Sequence of chain 1.A:
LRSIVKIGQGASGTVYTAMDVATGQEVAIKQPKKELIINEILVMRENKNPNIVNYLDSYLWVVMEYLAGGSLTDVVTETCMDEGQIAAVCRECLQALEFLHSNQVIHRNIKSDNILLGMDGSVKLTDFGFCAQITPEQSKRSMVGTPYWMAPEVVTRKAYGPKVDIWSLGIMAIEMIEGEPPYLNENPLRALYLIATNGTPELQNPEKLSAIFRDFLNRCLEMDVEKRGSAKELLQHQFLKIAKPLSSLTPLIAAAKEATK

Binding-site contacts:
Ligand atom C4 contacts residue LEU149 of chain 1.A at 3.3 Å (hydrophobic).
Ligand atom C21 contacts residue LEU100 of chain 1.A at 3.5 Å (hydrophobic).
Ligand atom C14 contacts residue TYR99 of chain 1.A at 4.0 Å (hydrophobic).
Ligand atom C2 contacts residue ALA50 of chain 1.A at 3.9 Å (hydrophobic).
Ligand atom O24 contacts residue LYS291 of chain 1.A at 2.4 Å (salt-bridge).
Ligand atom C14 contacts residue LEU100 of chain 1.A at 3.5 Å (hydrophobic).
Ligand atom C16 contacts residue ILE29 of chain 1.A at 3.0 Å (hydrophobic).
Ligand atom C29 contacts residue ILE29 of chain 1.A at 3.8 Å (hydrophobic).
Ligand atom O1 contacts residue LEU100 of chain 1.A at 2.7 Å (h-bond).
Ligand atom N3 contacts residue ALA50 of chain 1.A at 4.0 Å.
Ligand atom N15 contacts residue ILE29 of chain 1.A at 3.4 Å.
Ligand atom C21 contacts residue ILE29 of chain 1.A at 3.8 Å (hydrophobic).
Ligand atom C13 contacts residue ALA50 of chain 1.A at 4.0 Å (hydrophobic).
Ligand atom C4 contacts residue GLU98 of chain 1.A at 4.0 Å.
Ligand atom N3 contacts residue VAL81 of chain 1.A at 4.0 Å.
Ligand atom N3 contacts residue LEU149 of chain 1.A at 3.6 Å.
Ligand atom C13 contacts residue LEU149 of chain 1.A at 3.7 Å (hydrophobic).
Ligand atom C2 contacts residue GLU98 of chain 1.A at 3.2 Å.
Ligand atom C27 contacts residue ILE29 of chain 1.A at 3.3 Å (hydrophobic).
Ligand atom C32 contacts residue ILE29 of chain 1.A at 3.7 Å (hydrophobic).
Ligand atom S22 contacts residue LYS291 of chain 1.A at 3.7 Å.
Ligand atom C9 contacts residue VAL37 of chain 1.A at 3.8 Å (hydrophobic).
Ligand atom C17 contacts residue ILE29 of chain 1.A at 2.7 Å (hydrophobic).
Ligand atom C5 contacts residue LEU149 of chain 1.A at 3.8 Å (hydrophobic).
Ligand atom C18 contacts residue ILE29 of chain 1.A at 3.4 Å (hydrophobic).
Ligand atom O1 contacts residue TYR99 of chain 1.A at 3.3 Å.
Ligand atom C12 contacts residue LEU149 of chain 1.A at 3.4 Å (hydrophobic).
Ligand atom C6 contacts residue MET97 of chain 1.A at 3.5 Å (hydrophobic).
Ligand atom C2 contacts residue LEU100 of chain 1.A at 3.8 Å (hydrophobic).
Ligand atom O1 contacts residue GLU98 of chain 1.A at 3.0 Å (salt-bridge).
Ligand atom C2 contacts residue LEU149 of chain 1.A at 3.9 Å (hydrophobic).
Ligand atom N3 contacts residue LEU100 of chain 1.A at 3.9 Å.
Ligand atom C14 contacts residue ILE29 of chain 1.A at 4.0 Å (hydrophobic).
Ligand atom C5 contacts residue MET97 of chain 1.A at 3.7 Å (hydrophobic).
Ligand atom N3 contacts residue GLU98 of chain 1.A at 2.9 Å (salt-bridge).
Ligand atom C28 contacts residue LYS28 of chain 1.A at 3.9 Å.
Ligand atom C5 contacts residue VAL81 of chain 1.A at 3.7 Å (hydrophobic).
Ligand atom C20 contacts residue GLY103 of chain 1.A at 3.9 Å.
Ligand atom C11 contacts residue LEU149 of chain 1.A at 3.8 Å (hydrophobic).
Ligand atom C28 contacts residue ILE29 of chain 1.A at 3.3 Å (hydrophobic).

The small molecule below binds the protein below.
Small molecule (SMILES): O=C1N=c2ccc3ncsc3c2=C1CNc1ccc(S(=O)(=O)Nc2ccccn2)cc1